Sequence of chain 1.A:
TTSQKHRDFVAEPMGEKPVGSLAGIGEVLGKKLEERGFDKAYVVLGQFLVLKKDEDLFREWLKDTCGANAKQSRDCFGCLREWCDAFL

A small-molecule ligand and the protein it binds are described below.
Small molecule (SMILES): Cc1cn([C@H]2C[C@H](O[P](=O)(O)OC[C@H]3O[C@@H](n4ccc(N)nc4=O)C[C@@H]3O[P](=O)(O)OC[C@H]3O[C@@H](n4ccc(N)nc4=O)C[C@@H]3O[P](=O)(O)OC[C@H]3O[C@@H](n4cnc5c(N)ncnc54)C[C@@H]3O[P](=O)(O)OC[C@H]3O[C@@H](n4ccc(N)nc4=O)C[C@@H]3O)[C@@H](CO[P](=O)(O)O[C@H]3C[C@H](n4ccc(N)nc4=O)O[C@@H]3CO[P](=O)(O)O[C@H]3C[C@H](n4ccc(N)nc4=O)O[C@@H]3CO)O2)c(=O)[nH]c1=O

Binding-site contacts:
Ligand atom C2 contacts residue DG7 of chain 1.B at 3.4 Å.
Ligand atom OP2 contacts residue LYS6 of chain 1.A at 3.2 Å (salt-bridge).
Ligand atom N4 contacts residue DG3 of chain 1.B at 3.0 Å (h-bond).
Ligand atom N4 contacts residue DG7 of chain 1.B at 2.8 Å (h-bond).
Ligand atom C4 contacts residue DG1 of chain 1.B at 3.4 Å.
Ligand atom N3 contacts residue DG4 of chain 1.B at 2.9 Å (h-bond).
Ligand atom OP1 contacts residue GLY27 of chain 1.A at 3.2 Å.
Ligand atom C5' contacts residue GLY25 of chain 1.A at 3.5 Å.
Ligand atom N3 contacts residue DG1 of chain 1.B at 2.7 Å (h-bond).
Ligand atom C5' contacts residue GLY27 of chain 1.A at 3.4 Å.
Ligand atom OP1 contacts residue GLN5 of chain 1.A at 2.8 Å (h-bond).
Ligand atom OP2 contacts residue VAL29 of chain 1.A at 3.1 Å.
Ligand atom C4 contacts residue DG4 of chain 1.B at 3.5 Å.
Ligand atom O2 contacts residue DG6 of chain 1.B at 3.4 Å (h-bond).
Ligand atom C4 contacts residue DA5 of chain 1.B at 3.4 Å.
Ligand atom N6 contacts residue DG1 of chain 1.B at 3.4 Å (h-bond).
Ligand atom N3 contacts residue DG7 of chain 1.B at 2.8 Å (h-bond).
Ligand atom O2 contacts residue DG7 of chain 1.B at 2.8 Å (h-bond).
Ligand atom C2 contacts residue DG4 of chain 1.B at 3.5 Å.
Ligand atom O4 contacts residue DA5 of chain 1.B at 2.7 Å (h-bond).
Ligand atom C3' contacts residue VAL29 of chain 1.A at 3.5 Å (hydrophobic).
Ligand atom OP1 contacts residue GLY25 of chain 1.A at 2.8 Å (h-bond).
Ligand atom O5' contacts residue VAL29 of chain 1.A at 3.4 Å.
Ligand atom N6 contacts residue DT2 of chain 1.B at 3.0 Å (h-bond).
Ligand atom O2 contacts residue DG4 of chain 1.B at 3.0 Å (h-bond).
Ligand atom N4 contacts residue DG4 of chain 1.B at 2.6 Å (h-bond).
Ligand atom N3 contacts residue DA5 of chain 1.B at 2.7 Å (h-bond).
Ligand atom OP1 contacts residue LEU30 of chain 1.A at 2.5 Å (h-bond).
Ligand atom OP1 contacts residue VAL29 of chain 1.A at 3.0 Å (h-bond).
Ligand atom OP2 contacts residue LYS6 of chain 1.A at 2.9 Å (salt-bridge).
Ligand atom O2 contacts residue DG1 of chain 1.B at 2.7 Å (h-bond).
Ligand atom N3 contacts residue DG3 of chain 1.B at 3.1 Å (h-bond).
Ligand atom O2 contacts residue DG6 of chain 1.B at 2.8 Å (h-bond).
Ligand atom N1 contacts residue DT2 of chain 1.B at 2.8 Å (h-bond).
Ligand atom O2 contacts residue DG3 of chain 1.B at 3.0 Å (h-bond).
Ligand atom N4 contacts residue DG1 of chain 1.B at 2.5 Å (h-bond).
Ligand atom N4 contacts residue DG6 of chain 1.B at 2.8 Å (h-bond).
Ligand atom N3 contacts residue DG6 of chain 1.B at 2.9 Å (h-bond).
Ligand atom O5' contacts residue GLY27 of chain 1.A at 3.0 Å.
Ligand atom OP2 contacts residue GLN5 of chain 1.A at 3.5 Å (h-bond).